A small-molecule ligand and the protein it binds are described below.
Small molecule (SMILES): CCC(=O)c1ccc(CC)cc1

Sequence of chain 1.B:
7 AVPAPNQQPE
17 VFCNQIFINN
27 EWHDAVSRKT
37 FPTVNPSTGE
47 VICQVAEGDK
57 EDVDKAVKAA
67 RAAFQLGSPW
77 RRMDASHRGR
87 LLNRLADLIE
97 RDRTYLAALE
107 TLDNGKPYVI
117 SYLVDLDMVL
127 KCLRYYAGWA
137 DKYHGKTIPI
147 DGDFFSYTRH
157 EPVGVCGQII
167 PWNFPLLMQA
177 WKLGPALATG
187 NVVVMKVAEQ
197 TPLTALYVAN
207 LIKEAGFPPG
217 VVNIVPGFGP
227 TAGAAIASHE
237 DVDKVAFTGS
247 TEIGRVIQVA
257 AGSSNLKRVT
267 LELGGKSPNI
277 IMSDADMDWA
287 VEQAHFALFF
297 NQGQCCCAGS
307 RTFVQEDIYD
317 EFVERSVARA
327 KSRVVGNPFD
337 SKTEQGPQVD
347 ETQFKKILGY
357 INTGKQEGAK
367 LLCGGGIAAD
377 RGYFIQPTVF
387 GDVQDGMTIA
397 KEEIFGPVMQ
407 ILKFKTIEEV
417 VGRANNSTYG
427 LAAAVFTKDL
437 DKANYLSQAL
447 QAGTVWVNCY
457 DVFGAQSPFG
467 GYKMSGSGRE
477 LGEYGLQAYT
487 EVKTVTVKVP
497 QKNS

Binding-site contacts:
Ligand atom C3 contacts residue PHE170 of chain 1.B at 3.8 Å (hydrophobic).
Ligand atom C7 contacts residue MET124 of chain 1.B at 3.9 Å (hydrophobic).
Ligand atom C4 contacts residue PHE170 of chain 1.B at 3.5 Å (hydrophobic).
Ligand atom C8 contacts residue PHE459 of chain 1.B at 3.8 Å (hydrophobic).
Ligand atom C8 contacts residue PHE296 of chain 1.B at 3.5 Å (hydrophobic).
Ligand atom C8 contacts residue ASP457 of chain 1.B at 3.5 Å.
Ligand atom C4 contacts residue CYS303 of chain 1.B at 4.2 Å (hydrophobic).
Ligand atom O9 contacts residue CYS303 of chain 1.B at 4.2 Å.
Ligand atom C2 contacts residue PHE170 of chain 1.B at 3.9 Å (hydrophobic).
Ligand atom C3 contacts residue CYS303 of chain 1.B at 3.5 Å (hydrophobic).
Ligand atom C7 contacts residue PHE296 of chain 1.B at 4.0 Å (hydrophobic).
Ligand atom O9 contacts residue CYS301 of chain 1.B at 3.5 Å.
Ligand atom C9 contacts residue PHE170 of chain 1.B at 3.8 Å (hydrophobic).
Ligand atom C10 contacts residue CYS302 of chain 1.B at 2.8 Å (hydrophobic).
Ligand atom C2 contacts residue CYS303 of chain 1.B at 4.2 Å (hydrophobic).
Ligand atom C9 contacts residue CYS302 of chain 1.B at 3.1 Å (hydrophobic).
Ligand atom C6 contacts residue PHE459 of chain 1.B at 3.8 Å (hydrophobic).
Ligand atom C3 contacts residue CYS301 of chain 1.B at 3.8 Å (hydrophobic).
Ligand atom C2 contacts residue PHE459 of chain 1.B at 3.3 Å (hydrophobic).
Ligand atom C1 contacts residue PHE459 of chain 1.B at 3.3 Å (hydrophobic).
Ligand atom C10 contacts residue TRP177 of chain 1.B at 4.2 Å (hydrophobic).
Ligand atom C6 contacts residue PHE170 of chain 1.B at 4.1 Å (hydrophobic).
Ligand atom C3 contacts residue PHE459 of chain 1.B at 3.9 Å (hydrophobic).
Ligand atom C2 contacts residue CYS301 of chain 1.B at 4.1 Å (hydrophobic).
Ligand atom C5 contacts residue PHE459 of chain 1.B at 4.2 Å (hydrophobic).
Ligand atom C2 contacts residue PHE296 of chain 1.B at 4.3 Å (hydrophobic).
Ligand atom C7 contacts residue PHE459 of chain 1.B at 3.5 Å (hydrophobic).
Ligand atom C10 contacts residue PHE465 of chain 1.B at 4.0 Å (hydrophobic).
Ligand atom C1 contacts residue PHE170 of chain 1.B at 4.0 Å (hydrophobic).
Ligand atom O9 contacts residue ASN169 of chain 1.B at 3.7 Å.
Ligand atom O9 contacts residue PHE170 of chain 1.B at 3.6 Å.
Ligand atom C2 contacts residue ASP457 of chain 1.B at 4.0 Å.
Ligand atom C5 contacts residue PHE170 of chain 1.B at 3.8 Å (hydrophobic).
Ligand atom O9 contacts residue CYS302 of chain 1.B at 2.8 Å (h-bond).
Ligand atom C7 contacts residue ASP457 of chain 1.B at 4.3 Å.
Ligand atom C11 contacts residue CYS302 of chain 1.B at 1.8 Å (hydrophobic).
Ligand atom C11 contacts residue PHE465 of chain 1.B at 3.8 Å (hydrophobic).
Ligand atom C6 contacts residue LEU173 of chain 1.B at 4.1 Å (hydrophobic).
Ligand atom C4 contacts residue PHE459 of chain 1.B at 4.1 Å (hydrophobic).
Ligand atom C5 contacts residue TRP177 of chain 1.B at 4.1 Å (hydrophobic).